The small molecule below binds the protein below.
Small molecule (SMILES): CC(=O)N[C@@H]1[C@@H](O)[C@H](O)[C@@H](CO)O[C@H]1O

Binding-site contacts:
Ligand atom N2 contacts residue PRO31 of chain 5.F at 2.8 Å (h-bond).
Ligand atom C6 contacts residue ARG33 of chain 5.F at 4.1 Å.
Ligand atom O7 contacts residue SER71 of chain 5.F at 4.2 Å.
Ligand atom C2 contacts residue ASN70 of chain 5.F at 2.5 Å.
Ligand atom N2 contacts residue ASN32 of chain 5.F at 4.2 Å.
Ligand atom O7 contacts residue ASN70 of chain 5.F at 3.3 Å (h-bond).
Ligand atom C7 contacts residue ASN70 of chain 5.F at 3.1 Å.
Ligand atom C3 contacts residue PRO31 of chain 5.F at 4.0 Å (hydrophobic).
Ligand atom O3 contacts residue PRO31 of chain 5.F at 4.0 Å.
Ligand atom O6 contacts residue ARG33 of chain 5.F at 3.6 Å.
Ligand atom C8 contacts residue ASN70 of chain 5.F at 3.6 Å.
Ligand atom C7 contacts residue PRO31 of chain 5.F at 3.4 Å (hydrophobic).
Ligand atom N2 contacts residue ASN70 of chain 5.F at 2.9 Å (h-bond).
Ligand atom C5 contacts residue ARG33 of chain 5.F at 4.1 Å.
Ligand atom C1 contacts residue ASN70 of chain 5.F at 1.4 Å.
Ligand atom C2 contacts residue PRO31 of chain 5.F at 3.9 Å (hydrophobic).
Ligand atom O5 contacts residue ASN70 of chain 5.F at 2.4 Å (h-bond).
Ligand atom C1 contacts residue ARG33 of chain 5.F at 4.2 Å.
Ligand atom C3 contacts residue ASN70 of chain 5.F at 3.8 Å.
Ligand atom C4 contacts residue ASN70 of chain 5.F at 4.2 Å.
Ligand atom O7 contacts residue PRO31 of chain 5.F at 3.2 Å (h-bond).
Ligand atom C5 contacts residue ASN70 of chain 5.F at 3.7 Å.

Sequence of chain 5.F:
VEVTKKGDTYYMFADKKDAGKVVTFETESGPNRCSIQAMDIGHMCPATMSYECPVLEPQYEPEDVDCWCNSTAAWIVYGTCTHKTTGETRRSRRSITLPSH